Binding-site contacts:
Ligand atom C39 contacts residue ALA231 of chain 9.D at 3.7 Å (hydrophobic).
Ligand atom C41 contacts residue GLU27 of chain 9.D at 3.3 Å.
Ligand atom O13 contacts residue PRO358 of chain 9.D at 3.2 Å.
Ligand atom O07 contacts residue THR274 of chain 9.D at 3.7 Å.
Ligand atom C05 contacts residue HIS227 of chain 9.D at 2.9 Å.
Ligand atom C40 contacts residue VAL23 of chain 9.D at 3.7 Å (hydrophobic).
Ligand atom C15 contacts residue LEU273 of chain 9.D at 3.7 Å (hydrophobic).
Ligand atom O12 contacts residue GLY360 of chain 9.D at 3.8 Å.
Ligand atom O05 contacts residue LEU361 of chain 9.D at 3.2 Å.
Ligand atom C15 contacts residue THR274 of chain 9.D at 3.8 Å.
Ligand atom C33 contacts residue GLU22 of chain 9.D at 3.7 Å.
Ligand atom C16 contacts residue THR274 of chain 9.D at 3.6 Å.
Ligand atom C14 contacts residue THR274 of chain 9.D at 3.6 Å.
Ligand atom O06 contacts residue LEU273 of chain 9.D at 3.0 Å.
Ligand atom C15 contacts residue PRO272 of chain 9.D at 3.3 Å (hydrophobic).
Ligand atom C08 contacts residue HIS227 of chain 9.D at 3.1 Å.
Ligand atom C47 contacts residue ARG276 of chain 9.D at 3.5 Å.
Ligand atom O13 contacts residue ARG359 of chain 9.D at 3.3 Å (salt-bridge).
Ligand atom C36 contacts residue HIS227 of chain 9.D at 3.4 Å.
Ligand atom O06 contacts residue PRO272 of chain 9.D at 3.7 Å.
Ligand atom O06 contacts residue THR274 of chain 9.D at 2.9 Å (h-bond).
Ligand atom C41 contacts residue VAL23 of chain 9.D at 2.8 Å (hydrophobic).
Ligand atom C07 contacts residue ASP224 of chain 9.D at 3.6 Å.
Ligand atom C31 contacts residue HIS227 of chain 9.D at 3.6 Å.
Ligand atom C42 contacts residue GLU27 of chain 9.D at 3.4 Å.
Ligand atom C06 contacts residue HIS227 of chain 9.D at 2.2 Å.
Ligand atom O10 contacts residue GLY360 of chain 9.D at 3.8 Å.
Ligand atom O06 contacts residue LEU215 of chain 9.D at 3.5 Å.
Ligand atom C07 contacts residue HIS227 of chain 9.D at 2.4 Å.
Ligand atom C42 contacts residue VAL23 of chain 9.D at 3.2 Å (hydrophobic).
Ligand atom C28 contacts residue PRO358 of chain 9.D at 3.7 Å (hydrophobic).
Ligand atom O01 contacts residue ARG276 of chain 9.D at 3.7 Å.
Ligand atom C30 contacts residue HIS227 of chain 9.D at 3.2 Å.
Ligand atom C44 contacts residue LEU361 of chain 9.D at 3.1 Å (hydrophobic).
Ligand atom C14 contacts residue LEU215 of chain 9.D at 3.3 Å (hydrophobic).
Ligand atom C04 contacts residue HIS227 of chain 9.D at 3.5 Å.
Ligand atom C19 contacts residue THR274 of chain 9.D at 3.2 Å.
Ligand atom C09 contacts residue HIS227 of chain 9.D at 3.6 Å.
Ligand atom O14 contacts residue HIS227 of chain 9.D at 2.3 Å (h-bond).
Ligand atom C16 contacts residue PRO272 of chain 9.D at 3.8 Å (hydrophobic).

The protein below binds the small molecule below.
Small molecule (SMILES): CC(=O)O[C@H]1C(=O)[C@@]2(C)[C@H]([C@H](OC(=O)c3ccccc3)[C@]3(O)C[C@H](OC(=O)[C@H](O)[C@@H](NC(=O)c4ccccc4)c4ccccc4)C(C)=C1C3(C)C)[C@]1(OC(C)=O)CO[C@@H]1C[C@@H]2O

Sequence of chain 9.D:
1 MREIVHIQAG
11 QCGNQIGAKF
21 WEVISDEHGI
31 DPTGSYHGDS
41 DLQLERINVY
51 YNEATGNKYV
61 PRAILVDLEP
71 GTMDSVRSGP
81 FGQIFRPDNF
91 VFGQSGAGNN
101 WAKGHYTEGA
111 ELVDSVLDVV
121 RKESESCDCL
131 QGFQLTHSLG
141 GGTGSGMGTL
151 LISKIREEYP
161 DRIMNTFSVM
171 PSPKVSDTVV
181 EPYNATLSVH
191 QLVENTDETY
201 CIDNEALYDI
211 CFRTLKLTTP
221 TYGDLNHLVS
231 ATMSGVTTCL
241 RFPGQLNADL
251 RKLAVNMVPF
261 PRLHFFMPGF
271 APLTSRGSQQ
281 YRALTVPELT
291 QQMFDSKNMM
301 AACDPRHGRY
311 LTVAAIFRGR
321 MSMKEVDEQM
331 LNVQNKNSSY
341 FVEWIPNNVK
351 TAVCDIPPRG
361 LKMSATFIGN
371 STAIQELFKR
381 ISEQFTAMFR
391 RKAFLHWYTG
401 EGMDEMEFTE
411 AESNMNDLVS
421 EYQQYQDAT